Sequence of chain 1.J:
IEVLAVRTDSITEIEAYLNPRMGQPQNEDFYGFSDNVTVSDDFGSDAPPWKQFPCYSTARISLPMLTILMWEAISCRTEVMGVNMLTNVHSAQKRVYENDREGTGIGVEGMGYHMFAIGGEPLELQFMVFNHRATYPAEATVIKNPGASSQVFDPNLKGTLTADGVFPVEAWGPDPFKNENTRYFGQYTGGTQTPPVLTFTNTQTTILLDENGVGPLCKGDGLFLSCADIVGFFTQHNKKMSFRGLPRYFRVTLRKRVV

The small molecule below binds the protein below.
Small molecule (SMILES): CC(=O)N[C@H]1[C@H]([C@H](O)[C@H](O)CO)O[C@@](O)(C(=O)O)C[C@@H]1O

Binding-site contacts:
Ligand atom O4 contacts residue PRO57 of chain 1.F at 4.1 Å.
Ligand atom C10 contacts residue ALA55 of chain 1.F at 3.2 Å (hydrophobic).
Ligand atom C9 contacts residue VAL47 of chain 1.F at 3.2 Å (hydrophobic).
Ligand atom C10 contacts residue ASP54 of chain 1.F at 4.3 Å.
Ligand atom C11 contacts residue HIS105 of chain 1.J at 3.9 Å.
Ligand atom N5 contacts residue PRO57 of chain 1.F at 4.0 Å.
Ligand atom C9 contacts residue ARG110 of chain 1.J at 4.3 Å.
Ligand atom O4 contacts residue ALA55 of chain 1.F at 2.7 Å (h-bond).
Ligand atom C5 contacts residue THR46 of chain 1.F at 3.8 Å.
Ligand atom C11 contacts residue PRO57 of chain 1.F at 4.2 Å (hydrophobic).
Ligand atom O10 contacts residue SER48 of chain 1.F at 3.5 Å.
Ligand atom O1A contacts residue PRO57 of chain 1.F at 4.2 Å.
Ligand atom C10 contacts residue SER48 of chain 1.F at 4.0 Å.
Ligand atom C11 contacts residue VAL47 of chain 1.F at 4.4 Å (hydrophobic).
Ligand atom C4 contacts residue ALA55 of chain 1.F at 3.7 Å (hydrophobic).
Ligand atom C11 contacts residue ALA55 of chain 1.F at 3.6 Å (hydrophobic).
Ligand atom O8 contacts residue THR46 of chain 1.F at 3.8 Å.
Ligand atom C6 contacts residue THR46 of chain 1.F at 3.6 Å.
Ligand atom C11 contacts residue ASP54 of chain 1.F at 3.8 Å.
Ligand atom C10 contacts residue PRO57 of chain 1.F at 4.4 Å (hydrophobic).
Ligand atom C4 contacts residue PRO57 of chain 1.F at 3.9 Å (hydrophobic).
Ligand atom O7 contacts residue VAL47 of chain 1.F at 3.3 Å (h-bond).
Ligand atom C7 contacts residue THR46 of chain 1.F at 3.9 Å.
Ligand atom C7 contacts residue VAL47 of chain 1.F at 3.4 Å (hydrophobic).
Ligand atom C11 contacts residue THR46 of chain 1.F at 3.6 Å.
Ligand atom C10 contacts residue PRO56 of chain 1.F at 4.2 Å (hydrophobic).
Ligand atom O10 contacts residue ALA55 of chain 1.F at 3.0 Å (h-bond).
Ligand atom O10 contacts residue ASP54 of chain 1.F at 3.8 Å.
Ligand atom C10 contacts residue THR46 of chain 1.F at 3.8 Å.
Ligand atom O7 contacts residue SER48 of chain 1.F at 3.8 Å.
Ligand atom O10 contacts residue PRO56 of chain 1.F at 4.4 Å.
Ligand atom C4 contacts residue THR46 of chain 1.F at 4.3 Å.
Ligand atom C8 contacts residue VAL47 of chain 1.F at 3.8 Å (hydrophobic).
Ligand atom C11 contacts residue PRO56 of chain 1.F at 3.7 Å (hydrophobic).
Ligand atom N5 contacts residue THR46 of chain 1.F at 3.0 Å (h-bond).
Ligand atom O1B contacts residue THR46 of chain 1.F at 3.9 Å.
Ligand atom O10 contacts residue SER53 of chain 1.F at 4.0 Å.
Ligand atom C11 contacts residue SER48 of chain 1.F at 3.9 Å.
Ligand atom N5 contacts residue ALA55 of chain 1.F at 3.5 Å (h-bond).
Ligand atom C5 contacts residue ALA55 of chain 1.F at 4.1 Å (hydrophobic).

Sequence of chain 1.F:
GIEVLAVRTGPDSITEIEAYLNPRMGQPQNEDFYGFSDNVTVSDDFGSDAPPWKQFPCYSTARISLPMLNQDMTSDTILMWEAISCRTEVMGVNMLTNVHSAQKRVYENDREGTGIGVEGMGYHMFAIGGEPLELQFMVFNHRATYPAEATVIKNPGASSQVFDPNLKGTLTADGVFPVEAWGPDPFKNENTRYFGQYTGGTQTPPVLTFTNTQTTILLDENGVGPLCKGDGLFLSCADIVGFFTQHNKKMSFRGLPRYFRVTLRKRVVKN